Sequence of chain 1.B:
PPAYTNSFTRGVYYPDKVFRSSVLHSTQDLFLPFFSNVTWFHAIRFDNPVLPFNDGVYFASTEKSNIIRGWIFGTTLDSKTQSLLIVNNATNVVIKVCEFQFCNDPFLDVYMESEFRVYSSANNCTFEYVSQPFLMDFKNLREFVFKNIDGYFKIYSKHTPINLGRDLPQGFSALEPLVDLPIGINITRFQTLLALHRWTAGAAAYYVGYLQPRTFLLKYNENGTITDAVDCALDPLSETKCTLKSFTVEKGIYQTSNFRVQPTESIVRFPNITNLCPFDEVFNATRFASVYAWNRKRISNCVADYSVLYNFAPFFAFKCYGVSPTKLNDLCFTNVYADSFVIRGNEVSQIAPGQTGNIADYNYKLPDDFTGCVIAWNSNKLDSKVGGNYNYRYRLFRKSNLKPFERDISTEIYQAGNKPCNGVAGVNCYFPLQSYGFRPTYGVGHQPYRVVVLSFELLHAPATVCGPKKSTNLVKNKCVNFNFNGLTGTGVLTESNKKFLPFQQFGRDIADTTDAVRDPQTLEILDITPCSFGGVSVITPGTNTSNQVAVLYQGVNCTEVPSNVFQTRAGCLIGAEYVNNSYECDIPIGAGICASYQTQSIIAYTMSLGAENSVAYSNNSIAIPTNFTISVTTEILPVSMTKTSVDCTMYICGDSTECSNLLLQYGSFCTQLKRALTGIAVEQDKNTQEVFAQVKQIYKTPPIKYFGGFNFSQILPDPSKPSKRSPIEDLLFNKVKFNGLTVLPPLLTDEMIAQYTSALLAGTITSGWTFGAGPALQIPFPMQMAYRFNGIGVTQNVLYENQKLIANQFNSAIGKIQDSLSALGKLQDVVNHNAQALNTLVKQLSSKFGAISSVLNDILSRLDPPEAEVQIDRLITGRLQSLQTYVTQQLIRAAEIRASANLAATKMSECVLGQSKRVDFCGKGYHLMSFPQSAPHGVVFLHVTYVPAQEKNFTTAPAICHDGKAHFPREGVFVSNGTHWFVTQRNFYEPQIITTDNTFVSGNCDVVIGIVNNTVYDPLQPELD

Binding-site contacts:
Ligand atom C3 contacts residue ASN1132 of chain 1.B at 3.8 Å.
Ligand atom C1 contacts residue ASN1132 of chain 1.B at 1.4 Å.
Ligand atom O7 contacts residue ASN1132 of chain 1.B at 3.8 Å.
Ligand atom C7 contacts residue ASN1132 of chain 1.B at 3.5 Å.
Ligand atom C4 contacts residue ASN1132 of chain 1.B at 4.2 Å.
Ligand atom O5 contacts residue ASN1132 of chain 1.B at 2.4 Å (h-bond).
Ligand atom C5 contacts residue ASN1132 of chain 1.B at 3.6 Å.
Ligand atom C2 contacts residue ASN1132 of chain 1.B at 2.4 Å.
Ligand atom N2 contacts residue ASN1132 of chain 1.B at 2.9 Å (h-bond).

The small molecule below binds the protein below.
Small molecule (SMILES): CC(=O)N[C@H]1[C@H](O[C@H]2[C@H](O)[C@@H](NC(C)=O)CO[C@@H]2CO)O[C@H](CO)[C@@H](O)[C@@H]1O